Sequence of chain 1.A:
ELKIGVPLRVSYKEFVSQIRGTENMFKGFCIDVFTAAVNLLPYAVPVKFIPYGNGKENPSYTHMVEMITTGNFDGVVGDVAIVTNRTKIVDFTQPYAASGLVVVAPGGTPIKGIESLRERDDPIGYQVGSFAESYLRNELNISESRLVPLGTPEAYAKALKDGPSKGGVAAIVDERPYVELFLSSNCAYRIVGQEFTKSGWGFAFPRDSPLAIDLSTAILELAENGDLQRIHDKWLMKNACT

Binding-site contacts:
Ligand atom CB contacts residue TYR66 of chain 1.A at 3.4 Å (hydrophobic).
Ligand atom N contacts residue TYR66 of chain 1.A at 4.1 Å.
Ligand atom C contacts residue GLU180 of chain 1.A at 3.9 Å.
Ligand atom C contacts residue SER135 of chain 1.A at 4.3 Å.
Ligand atom O contacts residue GLY134 of chain 1.A at 4.1 Å.
Ligand atom OXT contacts residue GLU180 of chain 1.A at 4.2 Å.
Ligand atom OXT contacts residue VAL85 of chain 1.A at 3.6 Å.
Ligand atom N contacts residue TRP206 of chain 1.A at 4.1 Å.
Ligand atom OXT contacts residue PHE136 of chain 1.A at 4.3 Å.
Ligand atom SG contacts residue ASP84 of chain 1.A at 4.4 Å.
Ligand atom CA contacts residue ASP84 of chain 1.A at 3.9 Å.
Ligand atom C contacts residue ASP84 of chain 1.A at 4.2 Å.
Ligand atom O contacts residue TYR66 of chain 1.A at 3.6 Å.
Ligand atom OXT contacts residue TYR66 of chain 1.A at 3.5 Å.
Ligand atom O contacts residue ARG91 of chain 1.A at 2.8 Å (salt-bridge).
Ligand atom N contacts residue TYR183 of chain 1.A at 2.7 Å (h-bond).
Ligand atom SG contacts residue ARG14 of chain 1.A at 3.4 Å (salt-bridge).
Ligand atom OXT contacts residue ALA86 of chain 1.A at 2.9 Å (h-bond).
Ligand atom N contacts residue ALA86 of chain 1.A at 4.3 Å.
Ligand atom N contacts residue ASP84 of chain 1.A at 2.7 Å (salt-bridge).
Ligand atom C contacts residue TYR66 of chain 1.A at 3.7 Å (hydrophobic).
Ligand atom OXT contacts residue ARG91 of chain 1.A at 2.8 Å (salt-bridge).
Ligand atom C contacts residue ALA86 of chain 1.A at 4.0 Å (hydrophobic).
Ligand atom C contacts residue PHE136 of chain 1.A at 3.9 Å (hydrophobic).
Ligand atom SG contacts residue TYR66 of chain 1.A at 4.1 Å.
Ligand atom O contacts residue SER135 of chain 1.A at 3.5 Å.
Ligand atom SG contacts residue GLN132 of chain 1.A at 3.4 Å (h-bond).
Ligand atom SG contacts residue TYR183 of chain 1.A at 3.6 Å (h-bond).
Ligand atom OXT contacts residue ASP84 of chain 1.A at 3.6 Å.
Ligand atom CA contacts residue SER135 of chain 1.A at 4.0 Å.
Ligand atom O contacts residue PHE136 of chain 1.A at 3.0 Å (h-bond).
Ligand atom CB contacts residue SER135 of chain 1.A at 4.1 Å.
Ligand atom N contacts residue GLU180 of chain 1.A at 2.7 Å (salt-bridge).
Ligand atom CB contacts residue GLY134 of chain 1.A at 4.4 Å.
Ligand atom CB contacts residue ASP84 of chain 1.A at 4.3 Å.
Ligand atom CB contacts residue TYR183 of chain 1.A at 3.9 Å (hydrophobic).
Ligand atom CA contacts residue TYR183 of chain 1.A at 3.8 Å (hydrophobic).
Ligand atom CA contacts residue TYR66 of chain 1.A at 3.9 Å (hydrophobic).
Ligand atom C contacts residue ARG91 of chain 1.A at 3.5 Å.
Ligand atom CA contacts residue GLU180 of chain 1.A at 3.2 Å.

The protein below binds the small molecule below.
Small molecule (SMILES): N[C@@H](CS)C(=O)O